Sequence of chain 45.E:
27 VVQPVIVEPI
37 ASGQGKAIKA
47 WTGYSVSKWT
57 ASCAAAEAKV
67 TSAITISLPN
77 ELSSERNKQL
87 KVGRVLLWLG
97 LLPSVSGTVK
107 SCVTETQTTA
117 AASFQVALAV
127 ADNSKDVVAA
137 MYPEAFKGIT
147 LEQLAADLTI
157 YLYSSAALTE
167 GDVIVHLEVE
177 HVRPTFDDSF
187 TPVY

Sequence of chain 14.F:
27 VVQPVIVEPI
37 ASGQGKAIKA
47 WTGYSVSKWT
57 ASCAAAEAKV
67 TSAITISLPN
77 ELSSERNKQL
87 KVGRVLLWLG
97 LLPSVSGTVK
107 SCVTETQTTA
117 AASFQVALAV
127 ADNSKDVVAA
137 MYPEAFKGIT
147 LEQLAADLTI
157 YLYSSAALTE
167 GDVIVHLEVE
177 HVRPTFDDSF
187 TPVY

Binding-site contacts:
Ligand atom OP1 contacts residue LYS45 of chain 14.F at 4.3 Å.
Ligand atom O4' contacts residue TRP47 of chain 45.E at 4.0 Å.
Ligand atom N9 contacts residue LYS143 of chain 45.E at 3.8 Å.
Ligand atom N1 contacts residue TRP47 of chain 45.E at 3.8 Å.
Ligand atom C8 contacts residue TRP47 of chain 45.E at 4.0 Å (hydrophobic).
Ligand atom C1' contacts residue TRP47 of chain 45.E at 4.3 Å (hydrophobic).
Ligand atom N6 contacts residue TRP47 of chain 45.E at 4.2 Å.
Ligand atom C2' contacts residue LYS143 of chain 45.E at 4.5 Å.
Ligand atom C8 contacts residue GLU140 of chain 45.E at 4.1 Å.
Ligand atom C1' contacts residue GLU140 of chain 45.E at 3.2 Å.
Ligand atom N7 contacts residue LYS143 of chain 45.E at 3.7 Å.
Ligand atom N9 contacts residue GLU140 of chain 45.E at 4.1 Å.
Ligand atom C1' contacts residue LYS143 of chain 45.E at 4.0 Å.
Ligand atom C4 contacts residue TRP47 of chain 45.E at 3.9 Å (hydrophobic).
Ligand atom C2' contacts residue GLU140 of chain 45.E at 3.5 Å.
Ligand atom N7 contacts residue TRP47 of chain 45.E at 4.0 Å.
Ligand atom C2 contacts residue TRP47 of chain 45.E at 3.8 Å (hydrophobic).
Ligand atom N3 contacts residue TRP47 of chain 45.E at 3.9 Å.
Ligand atom N9 contacts residue TRP47 of chain 45.E at 4.0 Å.
Ligand atom O2' contacts residue GLU140 of chain 45.E at 3.0 Å (salt-bridge).
Ligand atom O4' contacts residue GLU140 of chain 45.E at 4.1 Å.
Ligand atom C8 contacts residue LYS143 of chain 45.E at 2.8 Å.
Ligand atom C6 contacts residue TRP47 of chain 45.E at 3.9 Å (hydrophobic).
Ligand atom C5 contacts residue TRP47 of chain 45.E at 4.0 Å (hydrophobic).
Ligand atom O4' contacts residue LYS143 of chain 45.E at 4.2 Å.

The small molecule below binds the protein below.
Small molecule (SMILES): Nc1ncnc2c1ncn2[C@@H]1O[C@H](COP(=O)=O)[C@@H](O[P](=O)(O)OC[C@H]2O[C@@H](n3ccc(=O)[nH]c3=O)[C@H](O)[C@@H]2O)[C@H]1O